Sequence of chain 1.A:
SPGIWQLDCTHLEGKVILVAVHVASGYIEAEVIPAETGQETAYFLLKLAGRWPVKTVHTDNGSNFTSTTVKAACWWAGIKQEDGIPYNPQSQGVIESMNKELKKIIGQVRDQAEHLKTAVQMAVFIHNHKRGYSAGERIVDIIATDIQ

Binding-site contacts:
Ligand atom C4 contacts residue TYR70 of chain 1.A at 3.9 Å (hydrophobic).
Ligand atom C20 contacts residue MET149 of chain 1.B at 3.6 Å (hydrophobic).
Ligand atom C2 contacts residue GLN139 of chain 1.B at 3.2 Å.
Ligand atom C1 contacts residue GLN139 of chain 1.B at 3.8 Å.
Ligand atom O28 contacts residue THR145 of chain 1.B at 3.3 Å (h-bond).
Ligand atom C11 contacts residue THR145 of chain 1.B at 3.2 Å.
Ligand atom C5 contacts residue GLU141 of chain 1.B at 3.9 Å.
Ligand atom C20 contacts residue GLN139 of chain 1.B at 3.9 Å.
Ligand atom C8 contacts residue THR145 of chain 1.B at 3.3 Å.
Ligand atom O24 contacts residue GLU141 of chain 1.B at 3.3 Å (salt-bridge).
Ligand atom C10 contacts residue THR145 of chain 1.B at 4.0 Å.
Ligand atom C14 contacts residue HIS142 of chain 1.B at 4.0 Å.
Ligand atom O26 contacts residue ALA140 of chain 1.B at 3.7 Å.
Ligand atom O27 contacts residue TYR70 of chain 1.A at 3.7 Å.
Ligand atom C16 contacts residue GLN139 of chain 1.B at 3.9 Å.
Ligand atom C1 contacts residue ASP138 of chain 1.B at 3.6 Å.
Ligand atom C4 contacts residue GLN66 of chain 1.A at 3.6 Å.
Ligand atom C1 contacts residue ALA140 of chain 1.B at 4.0 Å (hydrophobic).
Ligand atom O28 contacts residue HIS142 of chain 1.B at 3.2 Å.
Ligand atom O26 contacts residue GLU141 of chain 1.B at 2.9 Å (salt-bridge).
Ligand atom O27 contacts residue GLN66 of chain 1.A at 3.5 Å (h-bond).
Ligand atom C3 contacts residue THR96 of chain 1.A at 4.0 Å.
Ligand atom C19 contacts residue THR96 of chain 1.A at 4.0 Å.
Ligand atom O24 contacts residue ALA140 of chain 1.B at 3.9 Å.
Ligand atom C9 contacts residue THR145 of chain 1.B at 3.7 Å.
Ligand atom C10 contacts residue GLN66 of chain 1.A at 3.9 Å.
Ligand atom O24 contacts residue HIS142 of chain 1.B at 2.9 Å (h-bond).
Ligand atom C15 contacts residue ALA99 of chain 1.A at 3.9 Å (hydrophobic).
Ligand atom O24 contacts residue THR145 of chain 1.B at 2.7 Å (h-bond).
Ligand atom C16 contacts residue TRP103 of chain 1.A at 3.9 Å (hydrophobic).
Ligand atom C14 contacts residue THR145 of chain 1.B at 3.7 Å.
Ligand atom N22 contacts residue GLU141 of chain 1.B at 3.7 Å.
Ligand atom C15 contacts residue ALA100 of chain 1.A at 3.8 Å (hydrophobic).
Ligand atom C17 contacts residue THR145 of chain 1.B at 3.8 Å.
Ligand atom C1 contacts residue GLU141 of chain 1.B at 3.9 Å.
Ligand atom C16 contacts residue MET149 of chain 1.B at 3.8 Å (hydrophobic).
Ligand atom C13 contacts residue HIS142 of chain 1.B at 3.9 Å.
Ligand atom C13 contacts residue THR145 of chain 1.B at 3.4 Å.
Ligand atom C18 contacts residue GLN139 of chain 1.B at 3.7 Å.
Ligand atom C13 contacts residue GLU141 of chain 1.B at 3.4 Å.

Sequence of chain 1.B:
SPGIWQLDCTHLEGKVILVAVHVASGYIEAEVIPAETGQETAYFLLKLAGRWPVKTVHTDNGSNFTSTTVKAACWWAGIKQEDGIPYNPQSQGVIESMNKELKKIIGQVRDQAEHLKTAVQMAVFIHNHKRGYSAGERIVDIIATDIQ

This protein binds this small molecule.
Small molecule (SMILES): CC(C)C[C@H](CNC(=O)c1cccnc1)Cc1ccc2c(c1C(=O)O)OCO2